Binding-site contacts:
Ligand atom N contacts residue ARG138 of chain 2.B at 3.7 Å.
Ligand atom N2 contacts residue LEU154 of chain 2.B at 3.5 Å.
Ligand atom C3 contacts residue LEU154 of chain 2.B at 4.0 Å (hydrophobic).
Ligand atom N1 contacts residue ARG138 of chain 2.B at 3.5 Å (salt-bridge).
Ligand atom C5 contacts residue ARG138 of chain 2.B at 3.8 Å.
Ligand atom C3 contacts residue ARG138 of chain 2.B at 3.9 Å.
Ligand atom C2 contacts residue VAL189 of chain 2.B at 4.2 Å (hydrophobic).
Ligand atom N1 contacts residue VAL151 of chain 2.B at 4.0 Å.
Ligand atom C2 contacts residue PHE137 of chain 2.B at 4.5 Å (hydrophobic).
Ligand atom C5 contacts residue VAL151 of chain 2.B at 4.0 Å (hydrophobic).
Ligand atom C2 contacts residue LEU154 of chain 2.B at 3.9 Å (hydrophobic).
Ligand atom C1 contacts residue VAL189 of chain 2.B at 3.5 Å (hydrophobic).
Ligand atom O contacts residue VAL189 of chain 2.B at 3.9 Å.
Ligand atom N2 contacts residue PHE137 of chain 2.B at 3.6 Å.
Ligand atom C contacts residue VAL189 of chain 2.B at 3.8 Å (hydrophobic).
Ligand atom N2 contacts residue ARG138 of chain 2.B at 3.6 Å.
Ligand atom N1 contacts residue LEU154 of chain 2.B at 3.4 Å.
Ligand atom C4 contacts residue LYS152 of chain 2.B at 4.5 Å.
Ligand atom N contacts residue LYS184 of chain 2.B at 3.6 Å.
Ligand atom C contacts residue ARG138 of chain 2.B at 4.5 Å.
Ligand atom C4 contacts residue ARG138 of chain 2.B at 3.6 Å.
Ligand atom N1 contacts residue PHE137 of chain 2.B at 4.4 Å.
Ligand atom C1 contacts residue ARG138 of chain 2.B at 4.5 Å.
Ligand atom C4 contacts residue VAL151 of chain 2.B at 4.3 Å (hydrophobic).
Ligand atom C1 contacts residue LYS184 of chain 2.B at 4.0 Å.
Ligand atom C4 contacts residue LEU154 of chain 2.B at 3.6 Å (hydrophobic).
Ligand atom C5 contacts residue LYS152 of chain 2.B at 3.2 Å.
Ligand atom C2 contacts residue ARG138 of chain 2.B at 3.7 Å.
Ligand atom C contacts residue GLY187 of chain 2.B at 3.1 Å.
Ligand atom C5 contacts residue LEU154 of chain 2.B at 4.0 Å (hydrophobic).
Ligand atom N contacts residue VAL189 of chain 2.B at 3.6 Å.
Ligand atom C contacts residue LYS184 of chain 2.B at 3.4 Å.

The protein below binds the small molecule below.
Small molecule (SMILES): CC(=O)Nc1cc(C)[nH]n1

Sequence of chain 2.B:
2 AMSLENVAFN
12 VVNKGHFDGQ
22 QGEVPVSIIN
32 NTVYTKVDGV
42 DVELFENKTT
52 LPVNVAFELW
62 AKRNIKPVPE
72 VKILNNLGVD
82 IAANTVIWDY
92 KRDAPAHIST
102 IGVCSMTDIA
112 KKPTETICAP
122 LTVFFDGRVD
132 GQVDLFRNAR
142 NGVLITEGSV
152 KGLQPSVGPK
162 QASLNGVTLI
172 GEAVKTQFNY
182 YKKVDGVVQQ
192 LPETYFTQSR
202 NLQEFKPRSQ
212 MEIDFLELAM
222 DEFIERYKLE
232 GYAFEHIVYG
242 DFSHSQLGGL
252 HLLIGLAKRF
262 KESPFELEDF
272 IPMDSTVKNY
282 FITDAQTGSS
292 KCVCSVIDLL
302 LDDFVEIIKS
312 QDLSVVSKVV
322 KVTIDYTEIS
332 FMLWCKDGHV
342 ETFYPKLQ